This protein binds this small molecule.
Small molecule (SMILES): CC(=O)N[C@@H]1[C@@H](O)[C@H](O)[C@@H](CO)O[C@H]1O

Binding-site contacts:
Ligand atom C8 contacts residue CYS469 of chain 1.B at 3.5 Å (hydrophobic).
Ligand atom O6 contacts residue SER479 of chain 1.B at 2.8 Å (h-bond).
Ligand atom C4 contacts residue ASN501 of chain 1.B at 4.2 Å.
Ligand atom C8 contacts residue TYR524 of chain 1.B at 3.5 Å (hydrophobic).
Ligand atom C2 contacts residue ASP526 of chain 1.B at 3.6 Å.
Ligand atom O5 contacts residue SER479 of chain 1.B at 3.3 Å (h-bond).
Ligand atom C1 contacts residue ASN501 of chain 1.B at 1.4 Å.
Ligand atom N2 contacts residue ASP526 of chain 1.B at 2.8 Å (salt-bridge).
Ligand atom O7 contacts residue CYS469 of chain 1.B at 3.4 Å (h-bond).
Ligand atom C7 contacts residue SER468 of chain 1.B at 4.2 Å.
Ligand atom O7 contacts residue ASN501 of chain 1.B at 4.3 Å.
Ligand atom O6 contacts residue LYS480 of chain 1.B at 3.7 Å.
Ligand atom O5 contacts residue SER503 of chain 1.B at 4.3 Å.
Ligand atom C5 contacts residue ASN501 of chain 1.B at 3.6 Å.
Ligand atom C1 contacts residue SER503 of chain 1.B at 4.1 Å.
Ligand atom C1 contacts residue SER479 of chain 1.B at 4.1 Å.
Ligand atom O5 contacts residue ASN501 of chain 1.B at 2.4 Å (h-bond).
Ligand atom O7 contacts residue SER468 of chain 1.B at 3.4 Å.
Ligand atom N2 contacts residue ASN501 of chain 1.B at 2.9 Å (h-bond).
Ligand atom C3 contacts residue ASN501 of chain 1.B at 3.8 Å.
Ligand atom C6 contacts residue SER479 of chain 1.B at 3.9 Å.
Ligand atom O6 contacts residue SER407 of chain 1.B at 3.7 Å.
Ligand atom C7 contacts residue CYS469 of chain 1.B at 4.0 Å (hydrophobic).
Ligand atom C6 contacts residue LYS480 of chain 1.B at 4.2 Å.
Ligand atom C8 contacts residue ASP526 of chain 1.B at 3.7 Å.
Ligand atom C7 contacts residue ASN501 of chain 1.B at 3.8 Å.
Ligand atom C3 contacts residue ASP526 of chain 1.B at 3.9 Å.
Ligand atom C7 contacts residue ASP526 of chain 1.B at 3.7 Å.
Ligand atom C1 contacts residue ASP526 of chain 1.B at 3.7 Å.
Ligand atom C5 contacts residue SER479 of chain 1.B at 4.1 Å.
Ligand atom C2 contacts residue ASN501 of chain 1.B at 2.4 Å.
Ligand atom O5 contacts residue ASP477 of chain 1.B at 4.2 Å.
Ligand atom C8 contacts residue SER468 of chain 1.B at 4.3 Å.
Ligand atom C5 contacts residue SER503 of chain 1.B at 4.3 Å.

Sequence of chain 1.B:
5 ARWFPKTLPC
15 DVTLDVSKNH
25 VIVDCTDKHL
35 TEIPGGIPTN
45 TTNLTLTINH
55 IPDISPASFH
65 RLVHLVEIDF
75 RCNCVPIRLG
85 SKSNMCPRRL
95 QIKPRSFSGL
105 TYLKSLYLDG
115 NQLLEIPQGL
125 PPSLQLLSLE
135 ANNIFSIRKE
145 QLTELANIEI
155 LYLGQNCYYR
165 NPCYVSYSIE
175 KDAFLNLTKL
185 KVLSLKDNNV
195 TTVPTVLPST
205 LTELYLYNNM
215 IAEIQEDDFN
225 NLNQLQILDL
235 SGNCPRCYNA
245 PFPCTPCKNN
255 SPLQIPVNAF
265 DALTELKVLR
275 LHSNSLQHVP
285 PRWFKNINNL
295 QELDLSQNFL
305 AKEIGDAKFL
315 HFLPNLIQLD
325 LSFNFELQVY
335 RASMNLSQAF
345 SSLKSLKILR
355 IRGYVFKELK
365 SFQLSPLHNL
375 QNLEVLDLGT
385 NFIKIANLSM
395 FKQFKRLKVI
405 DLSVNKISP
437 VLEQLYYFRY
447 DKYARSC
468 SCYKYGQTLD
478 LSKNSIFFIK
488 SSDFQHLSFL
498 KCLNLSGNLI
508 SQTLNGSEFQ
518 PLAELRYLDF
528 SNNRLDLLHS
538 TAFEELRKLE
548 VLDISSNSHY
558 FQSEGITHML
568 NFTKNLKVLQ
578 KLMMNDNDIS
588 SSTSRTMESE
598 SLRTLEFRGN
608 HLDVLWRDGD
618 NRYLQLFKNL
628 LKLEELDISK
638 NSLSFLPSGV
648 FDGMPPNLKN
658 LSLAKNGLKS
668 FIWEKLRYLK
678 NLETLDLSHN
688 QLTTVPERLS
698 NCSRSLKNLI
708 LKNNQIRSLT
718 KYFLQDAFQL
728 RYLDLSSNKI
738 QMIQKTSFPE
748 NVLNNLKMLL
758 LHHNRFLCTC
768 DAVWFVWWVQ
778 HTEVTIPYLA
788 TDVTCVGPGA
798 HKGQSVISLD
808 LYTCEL